The protein below binds the small molecule below.
Small molecule (SMILES): CC(=O)N[C@@H]1[C@@H](O)[C@H](O)[C@@H](CO)O[C@H]1O

Sequence of chain 1.B:
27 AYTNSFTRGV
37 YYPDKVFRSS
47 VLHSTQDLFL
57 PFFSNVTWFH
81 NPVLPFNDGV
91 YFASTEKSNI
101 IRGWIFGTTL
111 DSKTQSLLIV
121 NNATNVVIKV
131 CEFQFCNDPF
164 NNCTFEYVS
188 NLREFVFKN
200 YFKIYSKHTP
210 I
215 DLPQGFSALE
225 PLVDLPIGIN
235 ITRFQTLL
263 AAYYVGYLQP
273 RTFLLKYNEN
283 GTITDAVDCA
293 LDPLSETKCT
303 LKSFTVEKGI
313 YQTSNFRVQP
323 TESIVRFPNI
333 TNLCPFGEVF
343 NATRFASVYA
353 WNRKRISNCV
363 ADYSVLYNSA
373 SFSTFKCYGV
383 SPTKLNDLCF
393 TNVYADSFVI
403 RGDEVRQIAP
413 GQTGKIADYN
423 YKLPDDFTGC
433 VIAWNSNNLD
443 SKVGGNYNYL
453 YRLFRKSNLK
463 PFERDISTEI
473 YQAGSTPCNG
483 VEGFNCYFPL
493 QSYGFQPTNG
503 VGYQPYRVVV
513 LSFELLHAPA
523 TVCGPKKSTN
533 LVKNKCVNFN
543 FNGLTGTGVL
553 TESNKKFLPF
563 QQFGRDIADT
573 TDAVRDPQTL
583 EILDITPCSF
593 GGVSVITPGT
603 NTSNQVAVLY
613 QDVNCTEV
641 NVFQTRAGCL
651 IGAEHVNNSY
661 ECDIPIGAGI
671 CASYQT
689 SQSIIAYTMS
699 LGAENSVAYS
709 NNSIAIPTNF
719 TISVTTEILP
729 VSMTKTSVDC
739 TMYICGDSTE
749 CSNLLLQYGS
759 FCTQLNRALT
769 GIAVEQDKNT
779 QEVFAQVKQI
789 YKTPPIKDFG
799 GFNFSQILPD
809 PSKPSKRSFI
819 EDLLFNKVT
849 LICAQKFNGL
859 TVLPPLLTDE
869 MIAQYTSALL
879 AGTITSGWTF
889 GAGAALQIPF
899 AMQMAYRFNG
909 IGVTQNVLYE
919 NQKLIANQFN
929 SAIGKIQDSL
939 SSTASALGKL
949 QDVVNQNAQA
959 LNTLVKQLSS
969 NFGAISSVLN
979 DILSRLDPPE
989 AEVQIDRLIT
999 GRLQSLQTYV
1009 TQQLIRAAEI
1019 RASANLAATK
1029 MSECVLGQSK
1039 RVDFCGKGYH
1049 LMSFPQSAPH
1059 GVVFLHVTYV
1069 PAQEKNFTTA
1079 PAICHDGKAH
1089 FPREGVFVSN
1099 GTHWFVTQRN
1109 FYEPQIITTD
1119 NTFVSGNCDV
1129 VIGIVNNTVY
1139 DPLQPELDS

Binding-site contacts:
Ligand atom C4 contacts residue ASN616 of chain 1.B at 4.2 Å.
Ligand atom O6 contacts residue ASN616 of chain 1.B at 4.5 Å.
Ligand atom C2 contacts residue ASN616 of chain 1.B at 2.5 Å.
Ligand atom O5 contacts residue ASN616 of chain 1.B at 2.4 Å (h-bond).
Ligand atom C3 contacts residue ASN616 of chain 1.B at 3.8 Å.
Ligand atom C7 contacts residue ASN616 of chain 1.B at 4.0 Å.
Ligand atom N2 contacts residue ASN616 of chain 1.B at 2.9 Å (h-bond).
Ligand atom C5 contacts residue ASN616 of chain 1.B at 3.7 Å.
Ligand atom C1 contacts residue ASN616 of chain 1.B at 1.4 Å.